This small molecule binds to this protein.
Small molecule (SMILES): Nc1nc(=O)c2ncn([C@@H]3O[C@H](CO[P](=O)(O)O[C@H]4[C@@H](O)[C@H](n5cnc6c(=O)nc(N)[nH]c65)O[C@@H]4COP(=O)=O)[C@@H](O)[C@H]3O)c2[nH]1

Binding-site contacts:
Ligand atom O2' contacts residue GLY124 of chain 1.E at 3.5 Å (h-bond).
Ligand atom C5' contacts residue LEU123 of chain 1.E at 4.1 Å (hydrophobic).
Ligand atom C1' contacts residue ALA122 of chain 1.E at 4.4 Å (hydrophobic).
Ligand atom C2' contacts residue ALA122 of chain 1.E at 4.4 Å (hydrophobic).
Ligand atom O2' contacts residue ALA122 of chain 1.E at 3.4 Å (h-bond).
Ligand atom C4' contacts residue LEU123 of chain 1.E at 3.8 Å (hydrophobic).
Ligand atom O4' contacts residue GLY124 of chain 1.E at 4.2 Å.
Ligand atom O4' contacts residue LEU123 of chain 1.E at 4.3 Å.
Ligand atom C4' contacts residue GLY124 of chain 1.E at 4.3 Å.
Ligand atom C1' contacts residue GLY124 of chain 1.E at 4.5 Å.
Ligand atom O2' contacts residue LEU123 of chain 1.E at 4.3 Å.

Sequence of chain 1.E:
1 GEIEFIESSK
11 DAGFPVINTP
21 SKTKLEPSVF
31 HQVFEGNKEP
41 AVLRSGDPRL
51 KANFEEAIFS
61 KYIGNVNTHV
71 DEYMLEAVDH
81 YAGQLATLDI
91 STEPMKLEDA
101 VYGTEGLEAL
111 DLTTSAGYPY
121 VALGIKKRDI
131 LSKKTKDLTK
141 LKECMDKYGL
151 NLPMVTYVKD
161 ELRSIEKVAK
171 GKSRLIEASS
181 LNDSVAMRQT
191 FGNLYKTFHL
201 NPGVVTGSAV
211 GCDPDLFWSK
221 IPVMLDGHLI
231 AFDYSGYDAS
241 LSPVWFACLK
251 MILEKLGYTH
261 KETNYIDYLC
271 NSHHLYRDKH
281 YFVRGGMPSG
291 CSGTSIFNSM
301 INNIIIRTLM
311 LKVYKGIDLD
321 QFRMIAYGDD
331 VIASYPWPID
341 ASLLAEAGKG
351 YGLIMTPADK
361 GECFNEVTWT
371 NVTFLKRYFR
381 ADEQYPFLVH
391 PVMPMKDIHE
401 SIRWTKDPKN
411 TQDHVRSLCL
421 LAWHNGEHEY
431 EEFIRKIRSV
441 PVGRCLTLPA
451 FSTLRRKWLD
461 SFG